Sequence of chain 1.A:
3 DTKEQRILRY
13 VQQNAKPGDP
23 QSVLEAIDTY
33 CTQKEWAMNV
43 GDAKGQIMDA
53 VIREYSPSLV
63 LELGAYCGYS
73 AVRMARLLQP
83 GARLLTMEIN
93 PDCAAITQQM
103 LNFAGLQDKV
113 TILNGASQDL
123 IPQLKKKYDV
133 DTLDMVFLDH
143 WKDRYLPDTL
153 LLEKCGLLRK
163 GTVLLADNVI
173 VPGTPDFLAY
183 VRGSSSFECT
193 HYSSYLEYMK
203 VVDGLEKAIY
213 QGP

A protein and the small-molecule ligand that binds it are described below.
Small molecule (SMILES): O=C(NCCCCc1cc2cnccc2s1)c1cc(-c2ccc(F)cc2)cc(O)c1O

Binding-site contacts:
Ligand atom S7 contacts residue GLY66 of chain 1.A at 3.7 Å.
Ligand atom C24 contacts residue ASN170 of chain 1.A at 3.2 Å.
Ligand atom O15 contacts residue MG1 of chain 1.B at 2.1 Å.
Ligand atom O16 contacts residue MG1 of chain 1.B at 2.2 Å.
Ligand atom S7 contacts residue GLU90 of chain 1.A at 3.7 Å.
Ligand atom N13 contacts residue ALA118 of chain 1.A at 3.6 Å.
Ligand atom N1 contacts residue MET40 of chain 1.A at 3.6 Å.
Ligand atom C11 contacts residue MET89 of chain 1.A at 3.4 Å (hydrophobic).
Ligand atom O16 contacts residue LYS144 of chain 1.A at 3.0 Å (salt-bridge).
Ligand atom O16 contacts residue ASP141 of chain 1.A at 2.9 Å (salt-bridge).
Ligand atom C2 contacts residue ASP141 of chain 1.A at 3.7 Å.
Ligand atom C12 contacts residue GLY117 of chain 1.A at 3.4 Å.
Ligand atom C17 contacts residue GLU199 of chain 1.A at 3.2 Å.
Ligand atom C11 contacts residue ILE91 of chain 1.A at 3.6 Å (hydrophobic).
Ligand atom C22 contacts residue MET40 of chain 1.A at 3.5 Å (hydrophobic).
Ligand atom N13 contacts residue SER119 of chain 1.A at 2.9 Å (h-bond).
Ligand atom C24 contacts residue GLU199 of chain 1.A at 3.1 Å.
Ligand atom C12 contacts residue SER119 of chain 1.A at 3.4 Å.
Ligand atom O15 contacts residue GLU199 of chain 1.A at 2.5 Å (salt-bridge).
Ligand atom C23 contacts residue ASN170 of chain 1.A at 3.2 Å.
Ligand atom C18 contacts residue MET40 of chain 1.A at 3.6 Å (hydrophobic).
Ligand atom C18 contacts residue LYS144 of chain 1.A at 3.7 Å.
Ligand atom C22 contacts residue LYS144 of chain 1.A at 3.5 Å.
Ligand atom C23 contacts residue MG1 of chain 1.B at 3.0 Å.
Ligand atom C10 contacts residue HIS142 of chain 1.A at 3.7 Å.
Ligand atom C9 contacts residue ILE91 of chain 1.A at 3.5 Å (hydrophobic).
Ligand atom O15 contacts residue ASN170 of chain 1.A at 2.8 Å (h-bond).
Ligand atom F30 contacts residue D1D1 of chain 1.H at 3.4 Å.
Ligand atom O15 contacts residue ASP169 of chain 1.A at 3.2 Å (salt-bridge).
Ligand atom C4 contacts residue HIS142 of chain 1.A at 3.7 Å.
Ligand atom C17 contacts residue ASN170 of chain 1.A at 3.6 Å.
Ligand atom C24 contacts residue MG1 of chain 1.B at 2.9 Å.
Ligand atom C4 contacts residue TRP143 of chain 1.A at 3.6 Å (hydrophobic).
Ligand atom C8 contacts residue TRP143 of chain 1.A at 3.5 Å (hydrophobic).
Ligand atom C8 contacts residue ILE91 of chain 1.A at 3.5 Å (hydrophobic).
Ligand atom C23 contacts residue LYS144 of chain 1.A at 3.6 Å.
Ligand atom N1 contacts residue LYS144 of chain 1.A at 3.3 Å (salt-bridge).
Ligand atom O16 contacts residue ASN170 of chain 1.A at 2.9 Å (h-bond).
Ligand atom C6 contacts residue ILE91 of chain 1.A at 3.7 Å (hydrophobic).
Ligand atom C2 contacts residue HIS142 of chain 1.A at 3.2 Å.